Binding-site contacts:
Ligand atom O3B contacts residue GLY209 of chain 1.B at 3.3 Å (h-bond).
Ligand atom S1G contacts residue GLY209 of chain 1.B at 3.1 Å (h-bond).
Ligand atom O2' contacts residue ASP178 of chain 1.B at 2.3 Å (salt-bridge).
Ligand atom N7 contacts residue PRO387 of chain 1.B at 3.4 Å.
Ligand atom O1B contacts residue THR213 of chain 1.B at 2.7 Å (h-bond).
Ligand atom N6 contacts residue ILE349 of chain 1.B at 3.3 Å.
Ligand atom S1G contacts residue ARG331 of chain 1.A at 2.7 Å (salt-bridge).
Ligand atom C5' contacts residue GLY209 of chain 1.B at 3.3 Å.
Ligand atom O3A contacts residue GLY209 of chain 1.B at 3.4 Å.
Ligand atom O2A contacts residue ALA214 of chain 1.B at 3.5 Å (h-bond).
Ligand atom O4' contacts residue ILE391 of chain 1.B at 3.4 Å.
Ligand atom O3' contacts residue ASP178 of chain 1.B at 3.3 Å (salt-bridge).
Ligand atom O3A contacts residue GLY211 of chain 1.B at 3.7 Å.
Ligand atom O5' contacts residue GLY211 of chain 1.B at 3.3 Å.
Ligand atom O5' contacts residue GLY209 of chain 1.B at 3.3 Å (h-bond).
Ligand atom O2G contacts residue ARG332 of chain 1.A at 2.4 Å (salt-bridge).
Ligand atom O3G contacts residue LYS212 of chain 1.B at 3.5 Å (salt-bridge).
Ligand atom C2 contacts residue PRO179 of chain 1.B at 3.2 Å (hydrophobic).
Ligand atom PG contacts residue LYS212 of chain 1.B at 3.6 Å.
Ligand atom S1G contacts residue ARG332 of chain 1.A at 2.8 Å (salt-bridge).
Ligand atom O2B contacts residue THR213 of chain 1.B at 3.0 Å (h-bond).
Ligand atom PB contacts residue LYS212 of chain 1.B at 3.5 Å.
Ligand atom N1 contacts residue VAL180 of chain 1.B at 3.3 Å.
Ligand atom PG contacts residue ARG332 of chain 1.A at 3.4 Å.
Ligand atom N1 contacts residue ILE181 of chain 1.B at 3.6 Å (h-bond).
Ligand atom C8 contacts residue PRO387 of chain 1.B at 3.4 Å (hydrophobic).
Ligand atom O3B contacts residue LYS212 of chain 1.B at 2.6 Å (salt-bridge).
Ligand atom O2A contacts residue GLY211 of chain 1.B at 3.2 Å.
Ligand atom C5' contacts residue ARG331 of chain 1.A at 3.7 Å.
Ligand atom C2 contacts residue VAL180 of chain 1.B at 3.6 Å (hydrophobic).
Ligand atom C6 contacts residue ILE349 of chain 1.B at 3.6 Å (hydrophobic).
Ligand atom O2A contacts residue THR213 of chain 1.B at 3.0 Å (h-bond).
Ligand atom O2B contacts residue GLY211 of chain 1.B at 3.3 Å.
Ligand atom O2B contacts residue LYS212 of chain 1.B at 2.5 Å (salt-bridge).
Ligand atom O1B contacts residue ARG332 of chain 1.A at 3.2 Å (salt-bridge).
Ligand atom C5' contacts residue ASP388 of chain 1.B at 3.4 Å.
Ligand atom O2A contacts residue LYS212 of chain 1.B at 3.3 Å (salt-bridge).
Ligand atom C2' contacts residue ASP178 of chain 1.B at 3.6 Å.
Ligand atom O3G contacts residue PRO208 of chain 1.B at 3.2 Å.
Ligand atom N6 contacts residue ILE181 of chain 1.B at 3.3 Å (h-bond).

A small-molecule ligand and the protein it binds are described below.
Small molecule (SMILES): Nc1ncnc2c1ncn2[C@@H]1O[C@H](COP(=O)(O)OP(=O)(O)OP(O)(O)=S)[C@@H](O)[C@H]1O

Sequence of chain 1.B:
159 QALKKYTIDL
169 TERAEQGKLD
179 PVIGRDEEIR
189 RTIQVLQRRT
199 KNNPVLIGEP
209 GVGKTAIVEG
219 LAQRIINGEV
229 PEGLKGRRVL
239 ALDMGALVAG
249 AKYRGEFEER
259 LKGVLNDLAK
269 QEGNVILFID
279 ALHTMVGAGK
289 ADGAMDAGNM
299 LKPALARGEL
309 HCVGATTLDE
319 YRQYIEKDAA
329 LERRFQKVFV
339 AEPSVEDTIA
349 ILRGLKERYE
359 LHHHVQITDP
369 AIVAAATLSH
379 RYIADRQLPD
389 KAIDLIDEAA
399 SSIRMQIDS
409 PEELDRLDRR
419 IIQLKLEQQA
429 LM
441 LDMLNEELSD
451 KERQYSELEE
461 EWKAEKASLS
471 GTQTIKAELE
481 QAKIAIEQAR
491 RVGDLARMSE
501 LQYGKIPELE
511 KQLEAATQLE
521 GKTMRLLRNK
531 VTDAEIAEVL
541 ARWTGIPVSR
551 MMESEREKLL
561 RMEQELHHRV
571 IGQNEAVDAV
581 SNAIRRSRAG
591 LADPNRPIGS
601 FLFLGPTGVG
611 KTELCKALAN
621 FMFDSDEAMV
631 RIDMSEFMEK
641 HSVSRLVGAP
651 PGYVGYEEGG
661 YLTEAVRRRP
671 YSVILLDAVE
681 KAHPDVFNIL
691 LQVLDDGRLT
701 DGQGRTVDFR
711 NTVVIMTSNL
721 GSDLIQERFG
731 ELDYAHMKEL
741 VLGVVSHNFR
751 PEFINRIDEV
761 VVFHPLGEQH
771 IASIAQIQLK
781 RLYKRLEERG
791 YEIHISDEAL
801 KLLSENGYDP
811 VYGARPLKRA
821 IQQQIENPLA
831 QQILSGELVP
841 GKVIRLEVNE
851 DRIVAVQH

Sequence of chain 1.A:
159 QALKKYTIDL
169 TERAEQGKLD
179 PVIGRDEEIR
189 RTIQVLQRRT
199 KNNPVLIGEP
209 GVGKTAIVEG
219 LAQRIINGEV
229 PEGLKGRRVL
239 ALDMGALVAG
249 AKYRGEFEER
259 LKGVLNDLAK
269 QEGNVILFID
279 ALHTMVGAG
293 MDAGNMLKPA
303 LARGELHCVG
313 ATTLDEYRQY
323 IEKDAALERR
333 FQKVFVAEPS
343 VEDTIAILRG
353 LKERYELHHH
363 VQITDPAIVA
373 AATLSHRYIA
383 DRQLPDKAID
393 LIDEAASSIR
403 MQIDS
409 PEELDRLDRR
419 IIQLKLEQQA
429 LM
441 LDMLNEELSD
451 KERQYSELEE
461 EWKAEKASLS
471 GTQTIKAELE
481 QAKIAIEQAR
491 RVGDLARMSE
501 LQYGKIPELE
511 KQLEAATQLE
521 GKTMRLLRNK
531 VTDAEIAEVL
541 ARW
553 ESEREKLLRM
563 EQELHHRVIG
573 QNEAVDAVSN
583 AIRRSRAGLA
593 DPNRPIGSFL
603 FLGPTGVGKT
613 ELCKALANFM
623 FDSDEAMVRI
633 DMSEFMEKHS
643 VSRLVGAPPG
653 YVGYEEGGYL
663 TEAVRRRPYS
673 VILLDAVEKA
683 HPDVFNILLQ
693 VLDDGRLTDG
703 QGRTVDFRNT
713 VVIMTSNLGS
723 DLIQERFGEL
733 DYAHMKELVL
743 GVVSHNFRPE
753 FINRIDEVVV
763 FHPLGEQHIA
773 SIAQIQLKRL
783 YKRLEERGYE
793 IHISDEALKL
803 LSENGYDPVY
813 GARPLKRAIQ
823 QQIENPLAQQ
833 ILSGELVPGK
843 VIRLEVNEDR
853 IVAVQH